Sequence of chain 1.D:
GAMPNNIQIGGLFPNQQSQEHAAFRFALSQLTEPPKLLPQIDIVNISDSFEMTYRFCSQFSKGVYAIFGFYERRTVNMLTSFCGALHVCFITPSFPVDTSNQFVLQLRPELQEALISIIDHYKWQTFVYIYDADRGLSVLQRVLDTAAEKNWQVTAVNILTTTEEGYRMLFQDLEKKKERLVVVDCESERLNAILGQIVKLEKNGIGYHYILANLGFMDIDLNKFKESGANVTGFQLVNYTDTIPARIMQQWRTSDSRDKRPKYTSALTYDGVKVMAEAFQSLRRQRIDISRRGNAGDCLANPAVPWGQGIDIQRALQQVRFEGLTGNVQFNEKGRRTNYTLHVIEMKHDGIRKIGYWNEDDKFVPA

This small molecule binds to this protein.
Small molecule (SMILES): CC(=O)N[C@@H]1[C@@H](O)[C@H](O)[C@@H](CO)O[C@H]1O

Binding-site contacts:
Ligand atom C1 contacts residue THR245 of chain 1.D at 4.2 Å.
Ligand atom O7 contacts residue ILE355 of chain 1.D at 3.9 Å.
Ligand atom C5 contacts residue ASN243 of chain 1.D at 3.4 Å.
Ligand atom C7 contacts residue HIS353 of chain 1.D at 3.8 Å.
Ligand atom C1 contacts residue ASN243 of chain 1.D at 1.4 Å.
Ligand atom N2 contacts residue LYS364 of chain 1.D at 3.9 Å.
Ligand atom O5 contacts residue ASN243 of chain 1.D at 2.0 Å (h-bond).
Ligand atom C3 contacts residue LYS364 of chain 1.D at 4.1 Å.
Ligand atom N2 contacts residue ASN243 of chain 1.D at 3.3 Å (h-bond).
Ligand atom C8 contacts residue HIS353 of chain 1.D at 3.2 Å.
Ligand atom O3 contacts residue LYS364 of chain 1.D at 2.8 Å.
Ligand atom C8 contacts residue ILE355 of chain 1.D at 3.6 Å (hydrophobic).
Ligand atom C7 contacts residue ILE355 of chain 1.D at 4.2 Å (hydrophobic).
Ligand atom C2 contacts residue ASN243 of chain 1.D at 2.9 Å.
Ligand atom C4 contacts residue ASN243 of chain 1.D at 4.2 Å.
Ligand atom C3 contacts residue ASN243 of chain 1.D at 4.0 Å.
Ligand atom O5 contacts residue THR245 of chain 1.D at 3.9 Å.
Ligand atom C6 contacts residue ASN243 of chain 1.D at 4.2 Å.
Ligand atom C6 contacts residue THR245 of chain 1.D at 4.3 Å.
Ligand atom N2 contacts residue HIS353 of chain 1.D at 4.2 Å.
Ligand atom O7 contacts residue LYS364 of chain 1.D at 3.4 Å.
Ligand atom C5 contacts residue THR245 of chain 1.D at 3.9 Å.
Ligand atom O7 contacts residue HIS353 of chain 1.D at 4.2 Å.
Ligand atom C2 contacts residue LYS364 of chain 1.D at 3.9 Å.
Ligand atom C7 contacts residue LYS364 of chain 1.D at 3.7 Å.
Ligand atom C8 contacts residue GLN240 of chain 1.D at 3.8 Å.